Binding-site contacts:
Ligand atom C7 contacts residue ASN501 of chain 1.A at 3.7 Å.
Ligand atom O6 contacts residue LYS480 of chain 1.A at 4.0 Å.
Ligand atom C3 contacts residue ASN501 of chain 1.A at 3.8 Å.
Ligand atom N2 contacts residue ASP526 of chain 1.A at 2.8 Å (salt-bridge).
Ligand atom O7 contacts residue ASN501 of chain 1.A at 4.1 Å.
Ligand atom C8 contacts residue SER468 of chain 1.A at 4.1 Å.
Ligand atom C8 contacts residue CYS469 of chain 1.A at 3.6 Å (hydrophobic).
Ligand atom O5 contacts residue SER503 of chain 1.A at 4.0 Å.
Ligand atom C1 contacts residue SER503 of chain 1.A at 4.1 Å.
Ligand atom C1 contacts residue ASN501 of chain 1.A at 1.4 Å.
Ligand atom O7 contacts residue CYS469 of chain 1.A at 3.3 Å (h-bond).
Ligand atom C4 contacts residue ASN501 of chain 1.A at 4.2 Å.
Ligand atom C1 contacts residue SER479 of chain 1.A at 4.3 Å.
Ligand atom O6 contacts residue SER479 of chain 1.A at 3.2 Å (h-bond).
Ligand atom C5 contacts residue ASN501 of chain 1.A at 3.6 Å.
Ligand atom C6 contacts residue LYS480 of chain 1.A at 3.8 Å.
Ligand atom C5 contacts residue SER479 of chain 1.A at 4.2 Å.
Ligand atom O5 contacts residue ASP477 of chain 1.A at 4.3 Å.
Ligand atom O7 contacts residue SER468 of chain 1.A at 3.2 Å.
Ligand atom O5 contacts residue ASN501 of chain 1.A at 2.4 Å (h-bond).
Ligand atom C8 contacts residue TYR524 of chain 1.A at 3.5 Å (hydrophobic).
Ligand atom C6 contacts residue SER479 of chain 1.A at 3.7 Å.
Ligand atom N2 contacts residue ASN501 of chain 1.A at 2.9 Å (h-bond).
Ligand atom C2 contacts residue ASN501 of chain 1.A at 2.4 Å.
Ligand atom C5 contacts residue SER503 of chain 1.A at 4.0 Å.
Ligand atom O6 contacts residue SER407 of chain 1.A at 3.9 Å.
Ligand atom C7 contacts residue ASP526 of chain 1.A at 3.7 Å.
Ligand atom C7 contacts residue SER468 of chain 1.A at 4.0 Å.
Ligand atom C1 contacts residue ASP526 of chain 1.A at 3.6 Å.
Ligand atom C3 contacts residue ASP526 of chain 1.A at 3.8 Å.
Ligand atom O5 contacts residue SER479 of chain 1.A at 3.3 Å (h-bond).
Ligand atom C2 contacts residue ASP526 of chain 1.A at 3.6 Å.
Ligand atom C8 contacts residue ASP526 of chain 1.A at 3.7 Å.
Ligand atom C7 contacts residue CYS469 of chain 1.A at 3.9 Å (hydrophobic).

Sequence of chain 1.A:
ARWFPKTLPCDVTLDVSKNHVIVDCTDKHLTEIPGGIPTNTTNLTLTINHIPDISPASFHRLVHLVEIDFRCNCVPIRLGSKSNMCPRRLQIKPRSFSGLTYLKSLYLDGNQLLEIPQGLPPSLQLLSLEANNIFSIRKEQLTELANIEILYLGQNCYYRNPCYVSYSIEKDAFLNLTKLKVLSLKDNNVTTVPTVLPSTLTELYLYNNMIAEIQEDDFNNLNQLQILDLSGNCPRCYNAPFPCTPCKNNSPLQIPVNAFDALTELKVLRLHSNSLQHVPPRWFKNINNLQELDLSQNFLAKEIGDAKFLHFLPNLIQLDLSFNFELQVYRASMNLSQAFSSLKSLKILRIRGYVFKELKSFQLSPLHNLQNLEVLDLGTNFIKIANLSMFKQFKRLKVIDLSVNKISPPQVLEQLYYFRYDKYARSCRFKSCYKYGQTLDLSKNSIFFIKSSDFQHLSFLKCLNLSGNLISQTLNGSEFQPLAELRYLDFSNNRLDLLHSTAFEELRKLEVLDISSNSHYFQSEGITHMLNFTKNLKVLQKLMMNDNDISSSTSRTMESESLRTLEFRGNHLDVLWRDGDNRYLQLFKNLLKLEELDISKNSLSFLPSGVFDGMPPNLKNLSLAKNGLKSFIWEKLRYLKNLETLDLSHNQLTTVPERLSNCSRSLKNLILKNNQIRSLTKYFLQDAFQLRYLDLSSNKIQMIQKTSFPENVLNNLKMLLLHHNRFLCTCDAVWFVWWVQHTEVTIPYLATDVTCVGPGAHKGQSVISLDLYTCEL

A small-molecule ligand and the protein it binds are described below.
Small molecule (SMILES): CC(=O)N[C@@H]1[C@@H](O)[C@H](O)[C@@H](CO)O[C@H]1O